Sequence of chain 1.C:
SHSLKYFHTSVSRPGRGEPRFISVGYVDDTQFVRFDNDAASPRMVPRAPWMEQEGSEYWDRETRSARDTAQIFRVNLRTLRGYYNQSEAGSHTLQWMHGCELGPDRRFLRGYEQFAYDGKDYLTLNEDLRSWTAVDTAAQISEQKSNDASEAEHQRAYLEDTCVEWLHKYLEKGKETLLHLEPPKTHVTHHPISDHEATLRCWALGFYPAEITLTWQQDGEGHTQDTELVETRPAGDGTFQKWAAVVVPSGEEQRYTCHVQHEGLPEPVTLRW

This small molecule binds to this protein.
Small molecule (SMILES): CSCC[C@H](NC(=O)[C@@H]([NH3+])C(C)C)C(=O)N[C@@H](C)C(=O)N1CCC[C@H]1C(=O)N[C@@H](CCCNC(N)=[NH2+])C(=O)N[C@H](C(=O)N[C@H](C(=O)N[C@@H](CC(C)C)C(=O)N[C@@H](CC(C)C)C(=O)O)C(C)C)[C@@H](C)O

Sequence of chain 1.F:
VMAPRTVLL

Binding-site contacts:
Ligand atom NH1 contacts residue HIS155 of chain 1.A at 3.4 Å (h-bond).
Ligand atom NH1 contacts residue ARG5 of chain 1.F at 3.2 Å (salt-bridge).
Ligand atom NH1 contacts residue HIS155 of chain 1.C at 3.1 Å (h-bond).
Ligand atom C contacts residue TYR7 of chain 1.A at 3.1 Å (hydrophobic).
Ligand atom N contacts residue TYR7 of chain 1.A at 3.2 Å (h-bond).
Ligand atom NH2 contacts residue GLU152 of chain 1.C at 2.7 Å (salt-bridge).
Ligand atom CA contacts residue TYR171 of chain 1.A at 3.5 Å (hydrophobic).
Ligand atom N contacts residue ASN77 of chain 1.A at 2.9 Å (h-bond).
Ligand atom CZ contacts residue HIS155 of chain 1.C at 3.1 Å.
Ligand atom CG1 contacts residue TYR171 of chain 1.A at 3.2 Å (hydrophobic).
Ligand atom CD contacts residue HIS155 of chain 1.A at 2.8 Å.
Ligand atom O contacts residue GLN156 of chain 1.A at 2.7 Å (h-bond).
Ligand atom CG1 contacts residue TYR59 of chain 1.A at 3.5 Å (hydrophobic).
Ligand atom O contacts residue ARG5 of chain 1.F at 3.0 Å (salt-bridge).
Ligand atom O contacts residue TYR84 of chain 1.A at 2.8 Å (h-bond).
Ligand atom O contacts residue LYS146 of chain 1.A at 3.3 Å.
Ligand atom O contacts residue SER143 of chain 1.A at 2.8 Å (h-bond).
Ligand atom CG2 contacts residue ILE73 of chain 1.A at 3.3 Å (hydrophobic).
Ligand atom CB contacts residue GLU63 of chain 1.A at 3.0 Å.
Ligand atom OG1 contacts residue PHE74 of chain 1.A at 3.2 Å.
Ligand atom CA contacts residue GLU63 of chain 1.A at 3.3 Å.
Ligand atom CG contacts residue ASN77 of chain 1.A at 3.5 Å.
Ligand atom O contacts residue TYR159 of chain 1.A at 2.7 Å (h-bond).
Ligand atom C contacts residue SER143 of chain 1.A at 3.5 Å.
Ligand atom NH2 contacts residue ARG5 of chain 1.F at 3.1 Å (salt-bridge).
Ligand atom OXT contacts residue THR80 of chain 1.A at 3.2 Å.
Ligand atom N contacts residue TYR171 of chain 1.A at 3.0 Å (h-bond).
Ligand atom NH2 contacts residue HIS155 of chain 1.C at 3.0 Å (h-bond).
Ligand atom OG1 contacts residue TRP97 of chain 1.A at 3.2 Å.
Ligand atom O contacts residue ASN77 of chain 1.A at 2.9 Å (h-bond).
Ligand atom NH1 contacts residue GLU152 of chain 1.A at 2.7 Å (salt-bridge).
Ligand atom CA contacts residue TYR159 of chain 1.A at 3.4 Å (hydrophobic).
Ligand atom CA contacts residue TYR7 of chain 1.A at 3.1 Å (hydrophobic).
Ligand atom NE contacts residue HIS155 of chain 1.A at 3.4 Å (h-bond).
Ligand atom OXT contacts residue ASN77 of chain 1.A at 3.5 Å (h-bond).
Ligand atom CZ contacts residue ARG5 of chain 1.F at 3.2 Å.
Ligand atom N contacts residue TYR159 of chain 1.A at 3.4 Å.
Ligand atom N contacts residue GLU63 of chain 1.A at 3.0 Å (salt-bridge).
Ligand atom CD1 contacts residue ASN77 of chain 1.A at 3.5 Å.
Ligand atom CE contacts residue HIS9 of chain 1.A at 3.4 Å.

Sequence of chain 1.A:
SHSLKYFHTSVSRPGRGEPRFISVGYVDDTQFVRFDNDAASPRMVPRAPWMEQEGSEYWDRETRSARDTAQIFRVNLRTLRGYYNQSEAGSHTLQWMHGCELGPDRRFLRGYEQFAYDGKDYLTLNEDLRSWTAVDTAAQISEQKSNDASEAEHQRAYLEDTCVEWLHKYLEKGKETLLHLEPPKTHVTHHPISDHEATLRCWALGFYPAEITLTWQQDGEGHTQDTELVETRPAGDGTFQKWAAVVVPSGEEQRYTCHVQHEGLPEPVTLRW